This protein binds this small molecule.
Small molecule (SMILES): Cc1cn([C@H]2C[C@H](O[P](=O)(O)OC[C@H]3O[C@@H](n4cc(C)c(=O)[nH]c4=O)C[C@@H]3O)[C@@H](CO[P](=O)(O)O[C@H]3C[C@H](n4ccc(=O)[nH]c4=O)O[C@@H]3COP(=O)=O)O2)c(=O)[nH]c1=O

Sequence of chain 8.A:
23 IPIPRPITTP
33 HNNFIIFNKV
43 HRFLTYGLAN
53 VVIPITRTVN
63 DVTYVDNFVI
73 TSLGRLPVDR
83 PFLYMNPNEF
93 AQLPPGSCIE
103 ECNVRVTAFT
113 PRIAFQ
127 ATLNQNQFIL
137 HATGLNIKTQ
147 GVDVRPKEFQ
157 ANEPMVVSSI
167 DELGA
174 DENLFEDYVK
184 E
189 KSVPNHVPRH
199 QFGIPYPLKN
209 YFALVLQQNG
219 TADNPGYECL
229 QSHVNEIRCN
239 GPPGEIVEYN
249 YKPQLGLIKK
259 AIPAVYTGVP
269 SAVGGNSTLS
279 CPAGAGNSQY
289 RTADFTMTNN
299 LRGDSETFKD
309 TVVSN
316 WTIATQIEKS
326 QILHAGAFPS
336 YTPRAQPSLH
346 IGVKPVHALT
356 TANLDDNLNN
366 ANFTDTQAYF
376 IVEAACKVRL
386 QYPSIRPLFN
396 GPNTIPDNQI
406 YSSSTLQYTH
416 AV

Binding-site contacts:
Ligand atom P contacts residue PHE333 of chain 8.A at 3.8 Å.
Ligand atom O4' contacts residue PRO334 of chain 8.A at 4.0 Å.
Ligand atom OP2 contacts residue ARG391 of chain 8.A at 3.9 Å.
Ligand atom C7 contacts residue TYR336 of chain 8.A at 3.6 Å (hydrophobic).
Ligand atom O4' contacts residue GLN252 of chain 8.A at 3.9 Å.
Ligand atom O4 contacts residue PRO334 of chain 8.A at 3.7 Å.
Ligand atom OP1 contacts residue GLN252 of chain 8.A at 3.7 Å.
Ligand atom C4 contacts residue GLY98 of chain 8.A at 3.2 Å.
Ligand atom C3' contacts residue PHE333 of chain 8.A at 3.8 Å (hydrophobic).
Ligand atom C6 contacts residue GLY98 of chain 8.A at 4.1 Å.
Ligand atom OP2 contacts residue GLN252 of chain 8.A at 4.1 Å.
Ligand atom O5' contacts residue PHE333 of chain 8.A at 3.8 Å.
Ligand atom C2 contacts residue PRO334 of chain 8.A at 3.7 Å (hydrophobic).
Ligand atom O4' contacts residue LEU328 of chain 8.A at 3.0 Å.
Ligand atom C4' contacts residue LEU328 of chain 8.A at 4.1 Å (hydrophobic).
Ligand atom C1' contacts residue LEU328 of chain 8.A at 3.9 Å (hydrophobic).
Ligand atom C1' contacts residue PHE333 of chain 8.A at 3.1 Å (hydrophobic).
Ligand atom C4 contacts residue PRO334 of chain 8.A at 3.6 Å (hydrophobic).
Ligand atom C5' contacts residue PHE333 of chain 8.A at 3.2 Å (hydrophobic).
Ligand atom C6 contacts residue PHE333 of chain 8.A at 3.7 Å (hydrophobic).
Ligand atom OP2 contacts residue PHE333 of chain 8.A at 3.3 Å.
Ligand atom C2' contacts residue LEU328 of chain 8.A at 3.7 Å (hydrophobic).
Ligand atom C2 contacts residue LEU328 of chain 8.A at 3.0 Å (hydrophobic).
Ligand atom O2 contacts residue PRO334 of chain 8.A at 3.8 Å.
Ligand atom OP2 contacts residue GLU102 of chain 8.A at 3.5 Å (salt-bridge).
Ligand atom O4 contacts residue GLY98 of chain 8.A at 2.8 Å (h-bond).
Ligand atom N3 contacts residue PRO334 of chain 8.A at 3.5 Å.
Ligand atom C5 contacts residue GLY98 of chain 8.A at 2.9 Å.
Ligand atom N3 contacts residue LEU328 of chain 8.A at 3.9 Å.
Ligand atom C4' contacts residue GLN252 of chain 8.A at 3.5 Å.
Ligand atom O2 contacts residue LEU328 of chain 8.A at 2.2 Å.
Ligand atom N1 contacts residue LEU328 of chain 8.A at 3.8 Å.
Ligand atom C5' contacts residue GLN252 of chain 8.A at 3.4 Å.
Ligand atom O4 contacts residue ALA259 of chain 8.A at 3.2 Å.
Ligand atom C2' contacts residue PHE333 of chain 8.A at 2.9 Å (hydrophobic).
Ligand atom OP1 contacts residue ARG391 of chain 8.A at 3.8 Å.
Ligand atom O5' contacts residue LEU328 of chain 8.A at 3.6 Å.
Ligand atom N1 contacts residue PHE333 of chain 8.A at 3.8 Å.
Ligand atom O3' contacts residue PHE333 of chain 8.A at 3.5 Å.
Ligand atom O5' contacts residue GLN252 of chain 8.A at 3.1 Å (h-bond).